Binding-site contacts:
Ligand atom O3 contacts residue ASP330 of chain 4.A at 3.9 Å.
Ligand atom O5 contacts residue ASN393 of chain 4.A at 3.8 Å.
Ligand atom O7 contacts residue ASN200 of chain 2.A at 2.8 Å (h-bond).
Ligand atom O2 contacts residue GLN391 of chain 4.A at 2.6 Å (h-bond).
Ligand atom C4 contacts residue GLN391 of chain 4.A at 3.4 Å.
Ligand atom C1 contacts residue THR455 of chain 4.A at 3.9 Å.
Ligand atom O4 contacts residue ARG394 of chain 4.A at 3.5 Å.
Ligand atom O3 contacts residue GLN391 of chain 4.A at 3.8 Å.
Ligand atom C3 contacts residue ASN200 of chain 2.A at 3.8 Å.
Ligand atom C8 contacts residue ASN393 of chain 4.A at 3.9 Å.
Ligand atom O3 contacts residue GLN391 of chain 4.A at 3.2 Å (h-bond).
Ligand atom O2 contacts residue ASN393 of chain 4.A at 3.6 Å.
Ligand atom O6 contacts residue GLY454 of chain 4.A at 2.8 Å (h-bond).
Ligand atom O5 contacts residue TYR453 of chain 4.A at 3.9 Å.
Ligand atom O5 contacts residue ILE392 of chain 4.A at 3.8 Å.
Ligand atom C2 contacts residue ASN200 of chain 2.A at 2.4 Å.
Ligand atom C6 contacts residue GLY454 of chain 4.A at 3.5 Å.
Ligand atom N2 contacts residue ASN200 of chain 2.A at 2.8 Å (h-bond).
Ligand atom O5 contacts residue GLY454 of chain 4.A at 3.4 Å.
Ligand atom O3 contacts residue ASN393 of chain 4.A at 3.0 Å (h-bond).
Ligand atom C3 contacts residue ASN393 of chain 4.A at 3.6 Å.
Ligand atom C1 contacts residue ASN200 of chain 2.A at 1.4 Å.
Ligand atom O4 contacts residue ARG394 of chain 4.A at 3.3 Å (salt-bridge).
Ligand atom O4 contacts residue ASN393 of chain 4.A at 3.6 Å (h-bond).
Ligand atom C7 contacts residue ASN200 of chain 2.A at 3.1 Å.
Ligand atom O4 contacts residue GLN391 of chain 4.A at 3.9 Å.
Ligand atom C6 contacts residue ILE392 of chain 4.A at 3.8 Å (hydrophobic).
Ligand atom C3 contacts residue GLN391 of chain 4.A at 3.6 Å.
Ligand atom O5 contacts residue ASN200 of chain 2.A at 2.4 Å (h-bond).
Ligand atom O6 contacts residue TYR453 of chain 4.A at 3.6 Å.
Ligand atom C2 contacts residue ARG394 of chain 4.A at 3.9 Å.
Ligand atom C5 contacts residue ASN200 of chain 2.A at 3.7 Å.
Ligand atom C8 contacts residue TYR453 of chain 4.A at 3.9 Å (hydrophobic).
Ligand atom O2 contacts residue ARG394 of chain 4.A at 3.4 Å (salt-bridge).
Ligand atom O6 contacts residue THR455 of chain 4.A at 3.5 Å.
Ligand atom C2 contacts residue GLN391 of chain 4.A at 3.5 Å.
Ligand atom O5 contacts residue THR455 of chain 4.A at 3.4 Å.
Ligand atom C6 contacts residue TYR453 of chain 4.A at 3.4 Å (hydrophobic).
Ligand atom O7 contacts residue THR455 of chain 4.A at 3.5 Å (h-bond).
Ligand atom O2 contacts residue ILE392 of chain 4.A at 3.5 Å.

Sequence of chain 4.A:
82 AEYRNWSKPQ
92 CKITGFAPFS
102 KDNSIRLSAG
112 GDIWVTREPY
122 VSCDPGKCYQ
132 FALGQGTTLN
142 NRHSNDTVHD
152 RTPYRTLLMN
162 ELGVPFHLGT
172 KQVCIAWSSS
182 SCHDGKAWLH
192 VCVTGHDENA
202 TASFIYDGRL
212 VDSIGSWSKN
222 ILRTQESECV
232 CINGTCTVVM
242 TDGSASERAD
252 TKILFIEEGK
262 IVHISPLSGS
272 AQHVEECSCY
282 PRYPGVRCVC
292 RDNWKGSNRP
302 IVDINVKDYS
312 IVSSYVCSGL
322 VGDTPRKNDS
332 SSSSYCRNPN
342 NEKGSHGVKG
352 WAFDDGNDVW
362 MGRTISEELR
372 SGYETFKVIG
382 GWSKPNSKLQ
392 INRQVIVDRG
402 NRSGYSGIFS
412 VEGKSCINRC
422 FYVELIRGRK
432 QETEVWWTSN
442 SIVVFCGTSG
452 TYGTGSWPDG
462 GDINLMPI

This small molecule binds to this protein.
Small molecule (SMILES): CC(=O)N[C@H]1[C@H](O[C@H]2[C@H](O)[C@@H](NC(C)=O)CO[C@@H]2CO)O[C@H](CO)[C@@H](O[C@@H]2O[C@H](CO[C@H]3O[C@H](CO)[C@@H](O)[C@H](O)[C@@H]3O)[C@@H](O)[C@H](O[C@H]3O[C@H](CO)[C@@H](O)[C@H](O)[C@@H]3O[C@H]3O[C@H](CO)[C@@H](O)[C@H](O)[C@@H]3O)[C@@H]2O)[C@@H]1O

Sequence of chain 2.A:
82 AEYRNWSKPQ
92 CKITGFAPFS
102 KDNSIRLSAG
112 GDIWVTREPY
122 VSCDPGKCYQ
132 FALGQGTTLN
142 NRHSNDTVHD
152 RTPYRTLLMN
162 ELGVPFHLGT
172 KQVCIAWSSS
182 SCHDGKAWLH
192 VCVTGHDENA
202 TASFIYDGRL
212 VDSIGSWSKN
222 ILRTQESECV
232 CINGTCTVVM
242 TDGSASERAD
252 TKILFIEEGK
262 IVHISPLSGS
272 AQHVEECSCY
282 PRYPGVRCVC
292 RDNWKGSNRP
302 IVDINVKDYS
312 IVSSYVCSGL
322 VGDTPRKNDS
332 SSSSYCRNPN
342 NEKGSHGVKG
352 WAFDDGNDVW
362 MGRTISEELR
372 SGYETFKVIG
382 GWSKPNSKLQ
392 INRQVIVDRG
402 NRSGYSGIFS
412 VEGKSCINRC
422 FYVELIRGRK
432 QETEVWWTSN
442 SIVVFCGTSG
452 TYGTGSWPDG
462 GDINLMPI